Binding-site contacts:
Ligand atom C10 contacts residue GLN441 of chain 1.A at 4.1 Å.
Ligand atom C10 contacts residue LEU442 of chain 1.A at 4.2 Å (hydrophobic).
Ligand atom O4 contacts residue LYS439 of chain 1.A at 4.1 Å.
Ligand atom O contacts residue PRO440 of chain 1.A at 4.2 Å.
Ligand atom O contacts residue LEU442 of chain 1.A at 4.1 Å.
Ligand atom C9 contacts residue PHE325 of chain 1.A at 4.0 Å (hydrophobic).
Ligand atom O1 contacts residue LEU442 of chain 1.A at 3.5 Å.
Ligand atom O3 contacts residue GLN441 of chain 1.A at 4.3 Å.
Ligand atom C1 contacts residue PRO440 of chain 1.A at 3.6 Å (hydrophobic).
Ligand atom C1 contacts residue LEU442 of chain 1.A at 4.2 Å (hydrophobic).
Ligand atom C8 contacts residue THR472 of chain 1.A at 4.2 Å.
Ligand atom C10 contacts residue TYR297 of chain 1.A at 3.8 Å (hydrophobic).
Ligand atom C3 contacts residue PRO440 of chain 1.A at 3.7 Å (hydrophobic).
Ligand atom O1 contacts residue GLN441 of chain 1.A at 4.2 Å.
Ligand atom C contacts residue THR472 of chain 1.A at 3.8 Å.
Ligand atom O1 contacts residue THR472 of chain 1.A at 4.0 Å.
Ligand atom C9 contacts residue THR472 of chain 1.A at 4.4 Å.
Ligand atom C1 contacts residue THR472 of chain 1.A at 3.9 Å.
Ligand atom O4 contacts residue PRO440 of chain 1.A at 3.8 Å.
Ligand atom O1 contacts residue PRO440 of chain 1.A at 3.2 Å.
Ligand atom O contacts residue VAL470 of chain 1.A at 3.5 Å (h-bond).
Ligand atom O4 contacts residue GLY438 of chain 1.A at 3.8 Å.
Ligand atom O contacts residue THR472 of chain 1.A at 3.1 Å.
Ligand atom C8 contacts residue PHE325 of chain 1.A at 3.7 Å (hydrophobic).
Ligand atom C2 contacts residue PRO440 of chain 1.A at 4.2 Å (hydrophobic).
Ligand atom C9 contacts residue TYR297 of chain 1.A at 4.1 Å (hydrophobic).
Ligand atom C9 contacts residue LEU442 of chain 1.A at 4.1 Å (hydrophobic).
Ligand atom C contacts residue VAL470 of chain 1.A at 3.1 Å (hydrophobic).

Sequence of chain 1.A:
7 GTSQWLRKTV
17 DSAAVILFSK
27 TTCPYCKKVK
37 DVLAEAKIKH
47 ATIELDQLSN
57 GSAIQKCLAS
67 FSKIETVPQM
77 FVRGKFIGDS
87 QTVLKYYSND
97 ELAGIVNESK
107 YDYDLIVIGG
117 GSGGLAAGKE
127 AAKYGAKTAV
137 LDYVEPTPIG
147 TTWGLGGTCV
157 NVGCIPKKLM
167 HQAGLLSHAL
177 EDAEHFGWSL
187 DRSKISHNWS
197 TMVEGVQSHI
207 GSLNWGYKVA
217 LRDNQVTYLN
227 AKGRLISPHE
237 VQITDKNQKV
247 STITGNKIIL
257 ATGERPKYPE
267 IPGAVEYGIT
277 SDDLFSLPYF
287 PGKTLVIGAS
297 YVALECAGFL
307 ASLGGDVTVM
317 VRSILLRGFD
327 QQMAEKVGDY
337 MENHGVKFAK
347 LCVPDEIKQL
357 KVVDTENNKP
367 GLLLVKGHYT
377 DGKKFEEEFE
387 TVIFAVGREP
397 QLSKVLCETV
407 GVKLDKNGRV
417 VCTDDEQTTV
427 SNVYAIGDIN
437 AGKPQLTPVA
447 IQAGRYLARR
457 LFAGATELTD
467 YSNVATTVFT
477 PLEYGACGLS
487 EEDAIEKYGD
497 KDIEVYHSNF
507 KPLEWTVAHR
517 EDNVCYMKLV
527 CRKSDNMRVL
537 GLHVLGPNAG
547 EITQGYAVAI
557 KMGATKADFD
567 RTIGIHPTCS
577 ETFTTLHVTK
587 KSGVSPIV

A protein and the small-molecule ligand that binds it are described below.
Small molecule (SMILES): COC(=O)[C@@H]1C[C@H](O)CN1C(=O)c1ccco1